Binding-site contacts:
Ligand atom C15 contacts residue TRP73 of chain 2.A at 4.0 Å (hydrophobic).
Ligand atom C17 contacts residue PHE76 of chain 2.A at 4.1 Å (hydrophobic).
Ligand atom C10 contacts residue PHE72 of chain 2.A at 3.9 Å (hydrophobic).
Ligand atom O34 contacts residue ARG78 of chain 2.A at 3.2 Å (salt-bridge).
Ligand atom C1 contacts residue TRP73 of chain 2.A at 4.2 Å (hydrophobic).
Ligand atom C28 contacts residue GLY77 of chain 2.A at 4.4 Å.
Ligand atom C29 contacts residue GLY77 of chain 2.A at 3.9 Å.
Ligand atom O33 contacts residue ARG78 of chain 2.A at 3.9 Å.
Ligand atom O21 contacts residue GLY77 of chain 2.A at 4.2 Å.
Ligand atom C8 contacts residue PHE72 of chain 2.A at 4.1 Å (hydrophobic).
Ligand atom O21 contacts residue PHE76 of chain 2.A at 3.7 Å.
Ligand atom C1 contacts residue PHE72 of chain 2.A at 4.2 Å (hydrophobic).
Ligand atom C4 contacts residue PHE72 of chain 2.A at 4.5 Å (hydrophobic).
Ligand atom O34 contacts residue TRP73 of chain 2.A at 3.7 Å.
Ligand atom O34 contacts residue GLY77 of chain 2.A at 3.9 Å.
Ligand atom O22 contacts residue PHE76 of chain 2.A at 3.0 Å.
Ligand atom C9 contacts residue PHE72 of chain 2.A at 4.5 Å (hydrophobic).
Ligand atom C7 contacts residue PHE72 of chain 2.A at 3.5 Å (hydrophobic).
Ligand atom O23 contacts residue TRP73 of chain 2.A at 4.1 Å.
Ligand atom C28 contacts residue ARG78 of chain 2.A at 3.7 Å.
Ligand atom C10 contacts residue PHE68 of chain 2.A at 4.2 Å (hydrophobic).
Ligand atom C3 contacts residue GLY69 of chain 2.A at 4.3 Å.
Ligand atom C5 contacts residue GLY69 of chain 2.A at 4.1 Å.
Ligand atom C29 contacts residue ARG78 of chain 2.A at 3.5 Å.
Ligand atom C17 contacts residue GLY77 of chain 2.A at 4.0 Å.
Ligand atom O33 contacts residue GLY77 of chain 2.A at 4.3 Å.
Ligand atom O22 contacts residue GLY77 of chain 2.A at 3.9 Å.
Ligand atom C11 contacts residue GLY69 of chain 2.A at 4.3 Å.
Ligand atom C18 contacts residue PHE76 of chain 2.A at 4.2 Å (hydrophobic).

Sequence of chain 2.A:
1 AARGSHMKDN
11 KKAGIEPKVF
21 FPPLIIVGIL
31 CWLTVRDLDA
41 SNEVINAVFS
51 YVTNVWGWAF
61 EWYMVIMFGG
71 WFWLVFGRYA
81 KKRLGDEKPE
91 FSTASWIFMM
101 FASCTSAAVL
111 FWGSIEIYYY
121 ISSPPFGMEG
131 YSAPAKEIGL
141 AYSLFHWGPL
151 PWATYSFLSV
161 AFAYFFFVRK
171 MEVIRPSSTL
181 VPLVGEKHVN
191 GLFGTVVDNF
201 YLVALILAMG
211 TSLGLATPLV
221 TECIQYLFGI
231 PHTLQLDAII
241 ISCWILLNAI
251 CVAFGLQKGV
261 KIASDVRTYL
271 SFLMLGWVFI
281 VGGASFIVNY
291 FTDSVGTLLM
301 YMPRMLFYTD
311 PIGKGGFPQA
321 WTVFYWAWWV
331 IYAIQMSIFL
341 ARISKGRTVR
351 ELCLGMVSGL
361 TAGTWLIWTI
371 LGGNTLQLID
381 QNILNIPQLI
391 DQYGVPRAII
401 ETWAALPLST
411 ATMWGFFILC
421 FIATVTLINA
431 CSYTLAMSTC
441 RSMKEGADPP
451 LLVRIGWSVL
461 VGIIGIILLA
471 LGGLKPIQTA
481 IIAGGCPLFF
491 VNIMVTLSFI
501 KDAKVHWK

The small molecule below binds the protein below.
Small molecule (SMILES): OC[C@H]1O[C@H](O[C@H]2[C@H](O)[C@@H](O)[C@H](OCCCCCC3CCCCC3)O[C@@H]2CO)[C@H](O)[C@@H](O)[C@@H]1O